A protein and the small-molecule ligand that binds it are described below.
Small molecule (SMILES): CC(=O)N[C@H]1[C@H](O[C@H]2[C@H](O)[C@@H](NC(C)=O)CO[C@@H]2CO)O[C@H](CO)[C@@H](O)[C@@H]1O

Sequence of chain 1.C:
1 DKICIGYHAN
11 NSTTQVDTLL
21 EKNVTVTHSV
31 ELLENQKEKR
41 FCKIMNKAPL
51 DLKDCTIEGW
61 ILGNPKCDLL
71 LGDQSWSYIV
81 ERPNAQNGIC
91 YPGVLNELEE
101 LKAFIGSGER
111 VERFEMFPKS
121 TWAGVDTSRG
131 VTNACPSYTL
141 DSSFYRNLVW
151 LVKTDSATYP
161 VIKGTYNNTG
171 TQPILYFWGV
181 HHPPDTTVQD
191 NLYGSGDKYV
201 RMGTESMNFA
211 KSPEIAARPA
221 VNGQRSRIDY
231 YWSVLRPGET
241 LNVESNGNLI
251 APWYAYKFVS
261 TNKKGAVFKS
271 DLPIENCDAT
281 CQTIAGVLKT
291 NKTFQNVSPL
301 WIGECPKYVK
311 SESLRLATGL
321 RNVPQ

Binding-site contacts:
Ligand atom O7 contacts residue THR240 of chain 1.C at 4.0 Å.
Ligand atom C7 contacts residue THR240 of chain 1.C at 3.5 Å.
Ligand atom C8 contacts residue THR240 of chain 1.C at 3.6 Å.
Ligand atom N2 contacts residue THR240 of chain 1.C at 3.7 Å.
Ligand atom C8 contacts residue GLU205 of chain 1.C at 4.4 Å.
Ligand atom O7 contacts residue ASN167 of chain 1.C at 2.9 Å (h-bond).
Ligand atom O5 contacts residue ASN167 of chain 1.C at 2.4 Å (h-bond).
Ligand atom C5 contacts residue ASN167 of chain 1.C at 3.7 Å.
Ligand atom C7 contacts residue ASN167 of chain 1.C at 3.2 Å.
Ligand atom N2 contacts residue ASN167 of chain 1.C at 2.7 Å (h-bond).
Ligand atom O5 contacts residue THR169 of chain 1.C at 3.8 Å.
Ligand atom C4 contacts residue ASN167 of chain 1.C at 4.2 Å.
Ligand atom C1 contacts residue ASN167 of chain 1.C at 1.4 Å.
Ligand atom C3 contacts residue ASN167 of chain 1.C at 3.7 Å.
Ligand atom C1 contacts residue THR169 of chain 1.C at 4.2 Å.
Ligand atom O6 contacts residue THR169 of chain 1.C at 4.1 Å.
Ligand atom C2 contacts residue ASN167 of chain 1.C at 2.3 Å.